Sequence of chain 2.A:
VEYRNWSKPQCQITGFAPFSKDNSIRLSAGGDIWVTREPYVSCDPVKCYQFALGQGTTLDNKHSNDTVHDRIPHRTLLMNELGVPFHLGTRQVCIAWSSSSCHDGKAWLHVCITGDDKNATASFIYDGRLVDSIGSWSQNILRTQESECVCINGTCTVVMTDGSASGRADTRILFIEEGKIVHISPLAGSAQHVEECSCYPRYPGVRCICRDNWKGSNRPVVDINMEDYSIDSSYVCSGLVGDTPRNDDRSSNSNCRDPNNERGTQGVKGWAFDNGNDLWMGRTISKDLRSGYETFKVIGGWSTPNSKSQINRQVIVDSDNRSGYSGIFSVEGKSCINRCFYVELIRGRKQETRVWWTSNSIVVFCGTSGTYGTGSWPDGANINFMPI

Binding-site contacts:
Ligand atom O7 contacts residue GLY373 of chain 2.A at 2.4 Å (h-bond).
Ligand atom C2 contacts residue ASN312 of chain 2.A at 1.2 Å.
Ligand atom C7 contacts residue GLY373 of chain 2.A at 2.4 Å.
Ligand atom C4 contacts residue TYR372 of chain 2.A at 2.2 Å (hydrophobic).
Ligand atom C5 contacts residue GLN310 of chain 2.A at 2.2 Å.
Ligand atom O2 contacts residue ARG313 of chain 2.A at 0.8 Å (salt-bridge).
Ligand atom O3 contacts residue ILE311 of chain 2.A at 2.4 Å (h-bond).
Ligand atom N2 contacts residue GLY373 of chain 2.A at 2.8 Å (h-bond).
Ligand atom C5 contacts residue ASN312 of chain 2.A at 2.6 Å.
Ligand atom C8 contacts residue TYR372 of chain 2.A at 1.7 Å (hydrophobic).
Ligand atom O5 contacts residue ARG313 of chain 2.A at 1.6 Å.
Ligand atom O4 contacts residue GLN310 of chain 2.A at 2.0 Å (h-bond).
Ligand atom O2 contacts residue ASN312 of chain 2.A at 0.8 Å.
Ligand atom O4 contacts residue TYR372 of chain 2.A at 2.7 Å (h-bond).
Ligand atom O5 contacts residue ASN119 of chain 1.B at 2.3 Å (h-bond).
Ligand atom C3 contacts residue ASN312 of chain 2.A at 1.8 Å.
Ligand atom C4 contacts residue GLN310 of chain 2.A at 1.7 Å.
Ligand atom C2 contacts residue ASN119 of chain 1.B at 2.6 Å.
Ligand atom C5 contacts residue ARG313 of chain 2.A at 2.8 Å.
Ligand atom O6 contacts residue ILE311 of chain 2.A at 2.4 Å (h-bond).
Ligand atom C1 contacts residue ASN312 of chain 2.A at 0.9 Å.
Ligand atom O6 contacts residue TRP280 of chain 2.A at 2.5 Å.
Ligand atom C5 contacts residue GLN314 of chain 2.A at 2.6 Å.
Ligand atom O3 contacts residue PHE296 of chain 2.A at 2.6 Å.
Ligand atom C3 contacts residue PHE296 of chain 2.A at 2.4 Å (hydrophobic).
Ligand atom C6 contacts residue ASN312 of chain 2.A at 2.4 Å.
Ligand atom O5 contacts residue GLN314 of chain 2.A at 2.5 Å (h-bond).
Ligand atom O2 contacts residue ILE311 of chain 2.A at 2.1 Å.
Ligand atom O5 contacts residue GLN310 of chain 2.A at 2.7 Å (h-bond).
Ligand atom O6 contacts residue ASN312 of chain 2.A at 2.0 Å (h-bond).
Ligand atom O6 contacts residue GLN310 of chain 2.A at 1.0 Å.
Ligand atom C6 contacts residue GLN314 of chain 2.A at 2.6 Å.
Ligand atom C1 contacts residue ASN119 of chain 1.B at 1.5 Å.
Ligand atom C1 contacts residue ARG313 of chain 2.A at 0.7 Å.
Ligand atom O4 contacts residue ARG313 of chain 2.A at 2.8 Å.
Ligand atom C2 contacts residue ARG313 of chain 2.A at 1.7 Å.
Ligand atom O5 contacts residue ASN312 of chain 2.A at 2.2 Å.
Ligand atom O3 contacts residue ASN312 of chain 2.A at 0.9 Å.
Ligand atom C3 contacts residue ARG313 of chain 2.A at 2.6 Å.
Ligand atom C6 contacts residue GLN310 of chain 2.A at 1.3 Å.

This protein binds this small molecule.
Small molecule (SMILES): CC(=O)N[C@H]1[C@H](O[C@H]2[C@H](O)[C@@H](NC(C)=O)CO[C@@H]2CO[C@H]2O[C@H](CO)[C@@H](O)[C@H](O)[C@@H]2O)O[C@H](CO)[C@@H](O[C@@H]2O[C@H](CO)[C@@H](O)[C@H](O[C@H]3O[C@H](CO)[C@@H](O)[C@H](O)[C@@H]3O[C@H]3O[C@H](CO)[C@@H](O)[C@H](O)[C@@H]3O)[C@@H]2O)[C@@H]1O

Sequence of chain 1.B:
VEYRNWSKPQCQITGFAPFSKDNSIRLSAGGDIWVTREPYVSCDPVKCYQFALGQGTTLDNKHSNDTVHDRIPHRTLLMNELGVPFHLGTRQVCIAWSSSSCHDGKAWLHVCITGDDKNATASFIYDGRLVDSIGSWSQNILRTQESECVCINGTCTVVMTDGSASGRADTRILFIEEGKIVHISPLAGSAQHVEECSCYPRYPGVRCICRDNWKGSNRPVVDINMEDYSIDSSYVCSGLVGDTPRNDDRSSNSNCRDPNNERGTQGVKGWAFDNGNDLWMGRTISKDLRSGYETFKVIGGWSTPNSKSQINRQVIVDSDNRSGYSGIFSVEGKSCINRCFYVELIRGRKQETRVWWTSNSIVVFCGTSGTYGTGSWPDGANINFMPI